Binding-site contacts:
Ligand atom C28 contacts residue ASP106 of chain 1.A at 3.4 Å.
Ligand atom C28 contacts residue ASN64 of chain 1.A at 3.9 Å.
Ligand atom O29 contacts residue ALA68 of chain 1.A at 3.3 Å.
Ligand atom C7 contacts residue THR197 of chain 1.A at 3.6 Å.
Ligand atom C27 contacts residue ALA68 of chain 1.A at 4.0 Å (hydrophobic).
Ligand atom C3 contacts residue ASN64 of chain 1.A at 3.8 Å.
Ligand atom C10 contacts residue ALA68 of chain 1.A at 3.8 Å (hydrophobic).
Ligand atom O32 contacts residue LEU61 of chain 1.A at 3.7 Å.
Ligand atom C31 contacts residue ASN64 of chain 1.A at 3.4 Å.
Ligand atom O29 contacts residue THR197 of chain 1.A at 3.5 Å.
Ligand atom O32 contacts residue VAL199 of chain 1.A at 3.5 Å.
Ligand atom C5 contacts residue MET111 of chain 1.A at 3.7 Å (hydrophobic).
Ligand atom C12 contacts residue ILE109 of chain 1.A at 3.7 Å (hydrophobic).
Ligand atom O8 contacts residue GLY110 of chain 1.A at 3.6 Å.
Ligand atom C14 contacts residue ASP67 of chain 1.A at 3.9 Å.
Ligand atom C1 contacts residue LEU120 of chain 1.A at 3.9 Å (hydrophobic).
Ligand atom N9 contacts residue ALA68 of chain 1.A at 3.6 Å.
Ligand atom O29 contacts residue ASN64 of chain 1.A at 3.9 Å.
Ligand atom O29 contacts residue ASP106 of chain 1.A at 2.5 Å (salt-bridge).
Ligand atom C30 contacts residue SER65 of chain 1.A at 3.8 Å.
Ligand atom O8 contacts residue THR197 of chain 1.A at 2.7 Å (h-bond).
Ligand atom C15 contacts residue ASP67 of chain 1.A at 3.7 Å.
Ligand atom C25 contacts residue ASP67 of chain 1.A at 3.6 Å.
Ligand atom C30 contacts residue ASN64 of chain 1.A at 3.8 Å.
Ligand atom C30 contacts residue THR197 of chain 1.A at 3.8 Å.
Ligand atom C11 contacts residue ALA68 of chain 1.A at 4.0 Å (hydrophobic).
Ligand atom O8 contacts residue MET111 of chain 1.A at 3.7 Å.
Ligand atom O29 contacts residue SER65 of chain 1.A at 3.7 Å.
Ligand atom C4 contacts residue ASN64 of chain 1.A at 3.7 Å.
Ligand atom C27 contacts residue ASN64 of chain 1.A at 3.8 Å.
Ligand atom C7 contacts residue ALA68 of chain 1.A at 3.7 Å (hydrophobic).
Ligand atom C10 contacts residue ILE109 of chain 1.A at 3.8 Å (hydrophobic).
Ligand atom C28 contacts residue THR197 of chain 1.A at 3.6 Å.
Ligand atom C6 contacts residue THR197 of chain 1.A at 3.8 Å.
Ligand atom C1 contacts residue PHE151 of chain 1.A at 3.6 Å (hydrophobic).
Ligand atom C10 contacts residue GLY110 of chain 1.A at 3.7 Å.
Ligand atom O32 contacts residue ASN64 of chain 1.A at 3.6 Å.
Ligand atom C3 contacts residue LEU120 of chain 1.A at 3.9 Å (hydrophobic).
Ligand atom C2 contacts residue ASN64 of chain 1.A at 3.8 Å.
Ligand atom C30 contacts residue ASP106 of chain 1.A at 3.5 Å.

This protein binds this small molecule.
Small molecule (SMILES): CC(C)c1cc(C(=O)N2Cc3ccc(CN4CCN(C)CC4)cc3C2)c(O)cc1O

Sequence of chain 1.A:
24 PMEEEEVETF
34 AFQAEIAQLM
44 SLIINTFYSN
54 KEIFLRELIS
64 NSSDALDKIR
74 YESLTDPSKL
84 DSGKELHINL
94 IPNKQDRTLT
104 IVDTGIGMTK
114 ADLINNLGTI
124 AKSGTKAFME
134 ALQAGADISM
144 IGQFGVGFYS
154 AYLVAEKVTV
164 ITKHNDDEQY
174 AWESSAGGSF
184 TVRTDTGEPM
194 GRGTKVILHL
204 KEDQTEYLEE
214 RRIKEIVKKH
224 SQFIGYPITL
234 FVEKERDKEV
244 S